Binding-site contacts:
Ligand atom C4 contacts residue ASN253 of chain 1.B at 4.1 Å.
Ligand atom C8 contacts residue THR239 of chain 1.B at 4.0 Å.
Ligand atom C1 contacts residue SER255 of chain 1.B at 3.5 Å.
Ligand atom C5 contacts residue ASN253 of chain 1.B at 3.6 Å.
Ligand atom N2 contacts residue ASN253 of chain 1.B at 2.9 Å (h-bond).
Ligand atom O7 contacts residue THR240 of chain 1.B at 4.3 Å.
Ligand atom C7 contacts residue THR239 of chain 1.B at 4.3 Å.
Ligand atom C5 contacts residue SER255 of chain 1.B at 4.5 Å.
Ligand atom O7 contacts residue THR239 of chain 1.B at 4.4 Å.
Ligand atom O5 contacts residue ASN253 of chain 1.B at 2.2 Å (h-bond).
Ligand atom C3 contacts residue ASN253 of chain 1.B at 3.7 Å.
Ligand atom C7 contacts residue ASN253 of chain 1.B at 4.2 Å.
Ligand atom O5 contacts residue SER255 of chain 1.B at 4.1 Å.
Ligand atom C1 contacts residue ASN253 of chain 1.B at 1.5 Å.
Ligand atom C2 contacts residue ASN253 of chain 1.B at 2.4 Å.

Sequence of chain 1.B:
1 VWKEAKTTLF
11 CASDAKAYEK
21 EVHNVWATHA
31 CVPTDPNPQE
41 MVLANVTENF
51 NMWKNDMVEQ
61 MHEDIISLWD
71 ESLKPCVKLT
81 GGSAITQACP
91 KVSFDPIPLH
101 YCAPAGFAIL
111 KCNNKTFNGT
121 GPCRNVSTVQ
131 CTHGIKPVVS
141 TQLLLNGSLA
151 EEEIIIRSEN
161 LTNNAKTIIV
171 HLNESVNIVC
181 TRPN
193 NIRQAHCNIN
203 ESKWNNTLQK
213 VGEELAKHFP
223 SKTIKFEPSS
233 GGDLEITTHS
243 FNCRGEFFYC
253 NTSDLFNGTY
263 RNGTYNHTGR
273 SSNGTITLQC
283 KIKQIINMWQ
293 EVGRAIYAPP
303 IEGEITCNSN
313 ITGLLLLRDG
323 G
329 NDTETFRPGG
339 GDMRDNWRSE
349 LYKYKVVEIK

This protein binds this small molecule.
Small molecule (SMILES): CC(=O)N[C@@H]1[C@@H](O)[C@H](O)[C@@H](CO)O[C@H]1O